Binding-site contacts:
Ligand atom OXT contacts residue ASN199 of chain 1.C at 3.3 Å (h-bond).
Ligand atom CA contacts residue ASN199 of chain 1.C at 4.4 Å.
Ligand atom O contacts residue GLY196 of chain 1.C at 4.0 Å.
Ligand atom O contacts residue SER215 of chain 1.C at 4.4 Å.
Ligand atom OXT contacts residue ILE250 of chain 1.C at 4.0 Å.
Ligand atom O3 contacts residue ASN199 of chain 1.C at 3.7 Å.
Ligand atom C contacts residue TYR197 of chain 1.C at 4.1 Å (hydrophobic).
Ligand atom CA contacts residue TYR197 of chain 1.C at 4.0 Å (hydrophobic).
Ligand atom O3 contacts residue ILE250 of chain 1.C at 4.4 Å.
Ligand atom C contacts residue ASP198 of chain 1.C at 3.6 Å.
Ligand atom C contacts residue ASN199 of chain 1.C at 4.3 Å.
Ligand atom O contacts residue ASP198 of chain 1.C at 3.1 Å (salt-bridge).
Ligand atom O3 contacts residue ILE254 of chain 1.C at 4.0 Å.
Ligand atom O contacts residue TYR197 of chain 1.C at 3.8 Å.
Ligand atom OXT contacts residue TYR197 of chain 1.C at 4.2 Å.
Ligand atom OXT contacts residue ASP198 of chain 1.C at 3.4 Å (salt-bridge).
Ligand atom CB contacts residue TYR197 of chain 1.C at 3.8 Å (hydrophobic).

This small molecule binds to this protein.
Small molecule (SMILES): CC(=O)C(=O)O

Sequence of chain 1.C:
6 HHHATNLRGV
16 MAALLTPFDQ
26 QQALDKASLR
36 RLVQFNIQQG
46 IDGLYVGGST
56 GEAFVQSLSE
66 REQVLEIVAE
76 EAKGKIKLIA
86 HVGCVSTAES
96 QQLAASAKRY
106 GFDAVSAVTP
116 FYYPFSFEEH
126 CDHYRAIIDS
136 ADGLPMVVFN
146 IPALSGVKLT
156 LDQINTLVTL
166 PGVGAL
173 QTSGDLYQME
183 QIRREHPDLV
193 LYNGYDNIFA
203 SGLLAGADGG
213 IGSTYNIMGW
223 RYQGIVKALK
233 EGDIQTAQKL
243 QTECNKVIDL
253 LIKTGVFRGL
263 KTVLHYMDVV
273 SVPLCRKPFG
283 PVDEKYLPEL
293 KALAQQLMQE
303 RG